Binding-site contacts:
Ligand atom C8 contacts residue ASN23 of chain 1.A at 4.0 Å.
Ligand atom C1 contacts residue ASN23 of chain 1.A at 1.4 Å.
Ligand atom C7 contacts residue ASN23 of chain 1.A at 3.8 Å.
Ligand atom C6 contacts residue GLN26 of chain 1.A at 4.0 Å.
Ligand atom O5 contacts residue GLN26 of chain 1.A at 3.8 Å.
Ligand atom C5 contacts residue ASN23 of chain 1.A at 3.6 Å.
Ligand atom C4 contacts residue ASN23 of chain 1.A at 4.2 Å.
Ligand atom O5 contacts residue SER25 of chain 1.A at 4.4 Å.
Ligand atom C3 contacts residue ASN23 of chain 1.A at 3.8 Å.
Ligand atom C2 contacts residue ASN23 of chain 1.A at 2.5 Å.
Ligand atom O6 contacts residue GLN26 of chain 1.A at 2.7 Å (h-bond).
Ligand atom O6 contacts residue ASN23 of chain 1.A at 4.4 Å.
Ligand atom O6 contacts residue SER25 of chain 1.A at 4.3 Å.
Ligand atom O5 contacts residue ASN23 of chain 1.A at 2.3 Å (h-bond).
Ligand atom N2 contacts residue ASN23 of chain 1.A at 3.0 Å (h-bond).

Sequence of chain 1.A:
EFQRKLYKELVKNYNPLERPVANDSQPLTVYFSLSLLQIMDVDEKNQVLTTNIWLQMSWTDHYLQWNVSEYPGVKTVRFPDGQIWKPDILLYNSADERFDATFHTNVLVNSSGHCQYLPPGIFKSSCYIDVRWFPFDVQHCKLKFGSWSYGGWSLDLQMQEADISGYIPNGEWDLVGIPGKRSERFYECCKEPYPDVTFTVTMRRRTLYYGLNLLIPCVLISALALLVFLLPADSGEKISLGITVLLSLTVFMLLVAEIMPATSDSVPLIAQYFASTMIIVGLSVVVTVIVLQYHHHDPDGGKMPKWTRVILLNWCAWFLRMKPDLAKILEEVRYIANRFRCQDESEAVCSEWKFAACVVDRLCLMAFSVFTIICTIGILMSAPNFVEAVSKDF

A protein and the small-molecule ligand that binds it are described below.
Small molecule (SMILES): CC(=O)N[C@H]1[C@H](O[C@H]2[C@H](O)[C@@H](NC(C)=O)CO[C@@H]2CO)O[C@H](CO)[C@@H](O)[C@@H]1O